Binding-site contacts:
Ligand atom C2 contacts residue ASN81 of chain 1.B at 2.5 Å.
Ligand atom C3 contacts residue ASN81 of chain 1.B at 3.8 Å.
Ligand atom C8 contacts residue PHE120 of chain 1.B at 3.3 Å (hydrophobic).
Ligand atom C4 contacts residue ASN81 of chain 1.B at 4.2 Å.
Ligand atom C1 contacts residue ASN81 of chain 1.B at 1.4 Å.
Ligand atom N2 contacts residue PHE120 of chain 1.B at 4.0 Å.
Ligand atom C1 contacts residue GLU119 of chain 1.B at 4.3 Å.
Ligand atom C7 contacts residue PHE120 of chain 1.B at 4.1 Å (hydrophobic).
Ligand atom C5 contacts residue ASN81 of chain 1.B at 3.7 Å.
Ligand atom O5 contacts residue ASN81 of chain 1.B at 2.4 Å (h-bond).
Ligand atom C7 contacts residue ASN81 of chain 1.B at 3.2 Å.
Ligand atom N2 contacts residue ASN81 of chain 1.B at 2.9 Å (h-bond).
Ligand atom O7 contacts residue ASN81 of chain 1.B at 3.0 Å (h-bond).
Ligand atom C8 contacts residue ASN81 of chain 1.B at 4.3 Å.

Sequence of chain 1.B:
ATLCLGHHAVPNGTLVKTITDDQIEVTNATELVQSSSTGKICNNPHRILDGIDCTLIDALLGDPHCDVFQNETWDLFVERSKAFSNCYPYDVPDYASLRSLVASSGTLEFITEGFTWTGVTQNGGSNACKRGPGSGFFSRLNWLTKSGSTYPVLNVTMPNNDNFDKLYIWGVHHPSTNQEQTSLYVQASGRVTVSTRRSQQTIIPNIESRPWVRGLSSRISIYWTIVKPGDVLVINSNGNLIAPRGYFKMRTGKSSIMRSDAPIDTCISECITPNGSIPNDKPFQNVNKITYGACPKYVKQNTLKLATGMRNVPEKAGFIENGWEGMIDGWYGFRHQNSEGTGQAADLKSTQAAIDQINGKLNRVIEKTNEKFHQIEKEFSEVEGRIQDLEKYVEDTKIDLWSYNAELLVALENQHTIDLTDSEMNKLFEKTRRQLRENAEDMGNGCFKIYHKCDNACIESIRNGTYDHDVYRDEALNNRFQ

A protein and the small-molecule ligand that binds it are described below.
Small molecule (SMILES): CC(=O)N[C@@H]1[C@@H](O)[C@H](O)[C@@H](CO)O[C@H]1O